The small molecule below binds the protein below.
Small molecule (SMILES): CC(=O)N[C@@H]1[C@@H](O)[C@H](O)[C@@H](CO)O[C@H]1O

Sequence of chain 1.C:
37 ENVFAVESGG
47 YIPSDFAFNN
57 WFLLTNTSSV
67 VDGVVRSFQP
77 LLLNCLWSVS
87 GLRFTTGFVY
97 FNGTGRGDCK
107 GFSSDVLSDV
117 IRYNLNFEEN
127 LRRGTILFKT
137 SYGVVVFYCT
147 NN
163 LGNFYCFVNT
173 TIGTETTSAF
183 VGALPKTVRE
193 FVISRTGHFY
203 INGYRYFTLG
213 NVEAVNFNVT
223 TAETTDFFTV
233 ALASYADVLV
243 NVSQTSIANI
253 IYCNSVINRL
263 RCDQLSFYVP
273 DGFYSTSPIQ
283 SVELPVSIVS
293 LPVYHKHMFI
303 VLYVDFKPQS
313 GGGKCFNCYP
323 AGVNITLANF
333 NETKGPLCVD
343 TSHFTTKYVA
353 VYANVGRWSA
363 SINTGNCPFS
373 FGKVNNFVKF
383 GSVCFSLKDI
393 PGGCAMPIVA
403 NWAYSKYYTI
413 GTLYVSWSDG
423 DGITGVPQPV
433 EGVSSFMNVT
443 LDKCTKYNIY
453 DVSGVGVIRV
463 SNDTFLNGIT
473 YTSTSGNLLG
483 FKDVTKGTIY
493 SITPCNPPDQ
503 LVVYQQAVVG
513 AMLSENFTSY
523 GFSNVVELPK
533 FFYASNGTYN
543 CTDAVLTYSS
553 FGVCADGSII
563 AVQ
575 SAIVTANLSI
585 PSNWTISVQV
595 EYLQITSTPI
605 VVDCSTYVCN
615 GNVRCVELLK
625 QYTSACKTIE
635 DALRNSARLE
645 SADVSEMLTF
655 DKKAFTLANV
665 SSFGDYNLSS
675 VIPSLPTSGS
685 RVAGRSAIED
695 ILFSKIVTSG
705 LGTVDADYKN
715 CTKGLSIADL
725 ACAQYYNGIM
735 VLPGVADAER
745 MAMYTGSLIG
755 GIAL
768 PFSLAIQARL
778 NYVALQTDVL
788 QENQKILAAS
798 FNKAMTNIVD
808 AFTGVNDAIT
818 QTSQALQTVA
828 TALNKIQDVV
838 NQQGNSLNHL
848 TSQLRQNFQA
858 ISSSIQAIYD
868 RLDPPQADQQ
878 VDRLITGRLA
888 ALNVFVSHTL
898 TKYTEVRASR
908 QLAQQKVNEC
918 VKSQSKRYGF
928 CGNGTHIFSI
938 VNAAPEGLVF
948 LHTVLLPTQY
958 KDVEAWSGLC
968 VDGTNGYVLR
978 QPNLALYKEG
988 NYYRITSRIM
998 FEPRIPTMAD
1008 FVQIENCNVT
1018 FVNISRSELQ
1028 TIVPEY

Binding-site contacts:
Ligand atom C8 contacts residue ASP711 of chain 1.C at 4.0 Å.
Ligand atom O5 contacts residue LYS717 of chain 1.C at 4.0 Å.
Ligand atom C5 contacts residue LYS717 of chain 1.C at 4.3 Å.
Ligand atom C6 contacts residue LYS717 of chain 1.C at 4.2 Å.
Ligand atom C5 contacts residue ASN714 of chain 1.C at 3.7 Å.
Ligand atom O5 contacts residue ASN714 of chain 1.C at 2.3 Å (h-bond).
Ligand atom C1 contacts residue ASN714 of chain 1.C at 1.4 Å.
Ligand atom C4 contacts residue ASN714 of chain 1.C at 4.2 Å.
Ligand atom N2 contacts residue ASN714 of chain 1.C at 3.0 Å (h-bond).
Ligand atom O7 contacts residue ASN714 of chain 1.C at 2.9 Å (h-bond).
Ligand atom C3 contacts residue ASN714 of chain 1.C at 3.8 Å.
Ligand atom C7 contacts residue ASN714 of chain 1.C at 3.2 Å.
Ligand atom C2 contacts residue ASN714 of chain 1.C at 2.5 Å.